Sequence of chain 1.A:
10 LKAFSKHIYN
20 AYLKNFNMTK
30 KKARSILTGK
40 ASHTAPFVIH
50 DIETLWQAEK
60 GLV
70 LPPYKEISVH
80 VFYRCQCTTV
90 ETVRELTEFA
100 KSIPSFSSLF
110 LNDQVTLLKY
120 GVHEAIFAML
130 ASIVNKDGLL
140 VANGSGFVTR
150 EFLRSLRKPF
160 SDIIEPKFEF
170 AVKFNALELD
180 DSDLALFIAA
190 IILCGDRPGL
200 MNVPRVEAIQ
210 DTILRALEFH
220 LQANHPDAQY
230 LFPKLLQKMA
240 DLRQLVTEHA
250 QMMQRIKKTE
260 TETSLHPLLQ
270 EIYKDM

A protein and the small-molecule ligand that binds it are described below.
Small molecule (SMILES): CCCCOc1ccc(C[C@H](CC)C(=O)O)cc1CNC(=O)c1ccc(C(F)(F)F)cc1F

Binding-site contacts:
Ligand atom O28 contacts residue THR87 of chain 1.A at 3.1 Å.
Ligand atom C8 contacts residue CYS84 of chain 1.A at 3.6 Å (hydrophobic).
Ligand atom C4 contacts residue PHE81 of chain 1.A at 3.8 Å (hydrophobic).
Ligand atom C18 contacts residue ARG83 of chain 1.A at 3.5 Å.
Ligand atom C22 contacts residue LEU138 of chain 1.A at 3.7 Å (hydrophobic).
Ligand atom C24 contacts residue VAL133 of chain 1.A at 3.8 Å (hydrophobic).
Ligand atom C3 contacts residue CYS84 of chain 1.A at 3.8 Å (hydrophobic).
Ligand atom F29 contacts residue CYS84 of chain 1.A at 3.8 Å.
Ligand atom C18 contacts residue VAL140 of chain 1.A at 3.8 Å (hydrophobic).
Ligand atom C17 contacts residue VAL140 of chain 1.A at 3.9 Å (hydrophobic).
Ligand atom C5 contacts residue HIS248 of chain 1.A at 3.1 Å.
Ligand atom F32 contacts residue ARG83 of chain 1.A at 3.2 Å.
Ligand atom C24 contacts residue LEU129 of chain 1.A at 3.7 Å (hydrophobic).
Ligand atom C4 contacts residue MET252 of chain 1.A at 3.6 Å (hydrophobic).
Ligand atom O25 contacts residue HIS122 of chain 1.A at 2.9 Å (h-bond).
Ligand atom C1 contacts residue THR88 of chain 1.A at 3.6 Å.
Ligand atom F30 contacts residue VAL140 of chain 1.A at 3.9 Å.
Ligand atom O26 contacts residue THR88 of chain 1.A at 2.7 Å (h-bond).
Ligand atom C12 contacts residue CYS84 of chain 1.A at 3.8 Å (hydrophobic).
Ligand atom O33 contacts residue LEU129 of chain 1.A at 3.8 Å.
Ligand atom C11 contacts residue HIS248 of chain 1.A at 3.7 Å.
Ligand atom C1 contacts residue TYR272 of chain 1.A at 3.8 Å (hydrophobic).
Ligand atom O25 contacts residue HIS248 of chain 1.A at 2.5 Å (h-bond).
Ligand atom C7 contacts residue CYS84 of chain 1.A at 3.6 Å (hydrophobic).
Ligand atom F31 contacts residue VAL147 of chain 1.A at 3.3 Å.
Ligand atom C12 contacts residue THR87 of chain 1.A at 3.9 Å.
Ligand atom O26 contacts residue HIS122 of chain 1.A at 2.7 Å (h-bond).
Ligand atom O26 contacts residue LEU268 of chain 1.A at 3.8 Å.
Ligand atom C1 contacts residue HIS248 of chain 1.A at 3.6 Å.
Ligand atom O25 contacts residue TYR272 of chain 1.A at 2.6 Å (h-bond).
Ligand atom N27 contacts residue CYS84 of chain 1.A at 3.1 Å (h-bond).
Ligand atom C24 contacts residue LEU138 of chain 1.A at 3.4 Å (hydrophobic).
Ligand atom C4 contacts residue ILE162 of chain 1.A at 3.7 Å (hydrophobic).
Ligand atom C4 contacts residue CYS84 of chain 1.A at 3.9 Å (hydrophobic).
Ligand atom C2 contacts residue THR88 of chain 1.A at 3.6 Å.
Ligand atom F30 contacts residue VAL147 of chain 1.A at 3.1 Å.
Ligand atom C20 contacts residue VAL147 of chain 1.A at 3.7 Å (hydrophobic).
Ligand atom C23 contacts residue PHE167 of chain 1.A at 3.9 Å (hydrophobic).
Ligand atom C9 contacts residue LEU129 of chain 1.A at 3.9 Å (hydrophobic).
Ligand atom C1 contacts residue HIS122 of chain 1.A at 3.2 Å.